Sequence of chain 1.D:
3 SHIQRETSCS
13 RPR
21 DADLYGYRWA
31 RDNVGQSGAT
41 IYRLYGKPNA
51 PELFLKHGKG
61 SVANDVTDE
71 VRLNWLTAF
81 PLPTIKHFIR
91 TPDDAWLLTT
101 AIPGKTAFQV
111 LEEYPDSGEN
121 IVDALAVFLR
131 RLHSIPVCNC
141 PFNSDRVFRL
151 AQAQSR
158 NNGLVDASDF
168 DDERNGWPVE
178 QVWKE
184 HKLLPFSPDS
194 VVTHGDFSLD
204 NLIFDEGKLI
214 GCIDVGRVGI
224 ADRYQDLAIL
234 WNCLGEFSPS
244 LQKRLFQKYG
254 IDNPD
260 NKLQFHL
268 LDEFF

Binding-site contacts:
Ligand atom C7 contacts residue GLU270 of chain 1.D at 3.6 Å.
Ligand atom C6 contacts residue PHE272 of chain 1.D at 3.2 Å (hydrophobic).
Ligand atom O5 contacts residue ASP166 of chain 1.D at 3.9 Å.
Ligand atom C1 contacts residue ASP166 of chain 1.D at 3.9 Å.
Ligand atom C11 contacts residue ASP269 of chain 1.D at 3.2 Å.
Ligand atom O11 contacts residue ASP166 of chain 1.D at 3.9 Å.
Ligand atom C7 contacts residue ASP166 of chain 1.D at 3.5 Å.
Ligand atom O13 contacts residue PHE167 of chain 1.D at 3.8 Å.
Ligand atom C10 contacts residue ASP166 of chain 1.D at 3.2 Å.
Ligand atom O14 contacts residue CYS236 of chain 1.D at 3.5 Å (h-bond).
Ligand atom N4 contacts residue ASN235 of chain 1.D at 3.9 Å.
Ligand atom C5 contacts residue PHE272 of chain 1.D at 3.6 Å (hydrophobic).
Ligand atom C7 contacts residue ASP168 of chain 1.D at 3.7 Å.
Ligand atom O14 contacts residue ASN235 of chain 1.D at 2.9 Å (h-bond).
Ligand atom O11 contacts residue ASP168 of chain 1.D at 3.4 Å (salt-bridge).
Ligand atom C15 contacts residue ASN235 of chain 1.D at 3.6 Å.
Ligand atom C15 contacts residue ASP168 of chain 1.D at 3.5 Å.
Ligand atom N3 contacts residue ASP168 of chain 1.D at 2.8 Å (salt-bridge).
Ligand atom C14 contacts residue ASP168 of chain 1.D at 3.8 Å.
Ligand atom N2 contacts residue PHE272 of chain 1.D at 2.9 Å (h-bond).
Ligand atom N4 contacts residue GLU239 of chain 1.D at 3.4 Å (salt-bridge).
Ligand atom N2 contacts residue ASP269 of chain 1.D at 2.9 Å (salt-bridge).
Ligand atom C12 contacts residue ASP269 of chain 1.D at 3.5 Å.
Ligand atom N3 contacts residue GLU270 of chain 1.D at 2.7 Å (salt-bridge).
Ligand atom O7 contacts residue ASP199 of chain 1.D at 2.6 Å (salt-bridge).
Ligand atom O10 contacts residue ASP166 of chain 1.D at 3.3 Å (salt-bridge).
Ligand atom C12 contacts residue ASP166 of chain 1.D at 3.9 Å.
Ligand atom C8 contacts residue ASP166 of chain 1.D at 3.4 Å.
Ligand atom C3 contacts residue ASP199 of chain 1.D at 3.5 Å.
Ligand atom O13 contacts residue ASP168 of chain 1.D at 3.1 Å (salt-bridge).
Ligand atom C16 contacts residue GLU239 of chain 1.D at 3.1 Å.
Ligand atom N1 contacts residue PHE272 of chain 1.D at 2.9 Å (h-bond).
Ligand atom C9 contacts residue ASP166 of chain 1.D at 3.5 Å.
Ligand atom C18 contacts residue GLU239 of chain 1.D at 3.2 Å.
Ligand atom N3 contacts residue ASP166 of chain 1.D at 2.9 Å (salt-bridge).
Ligand atom N3 contacts residue PHE167 of chain 1.D at 3.7 Å.
Ligand atom O14 contacts residue GLU239 of chain 1.D at 2.7 Å (salt-bridge).
Ligand atom N4 contacts residue ASP168 of chain 1.D at 3.9 Å.
Ligand atom O8 contacts residue PHE272 of chain 1.D at 3.9 Å.
Ligand atom C12 contacts residue GLU270 of chain 1.D at 3.5 Å.

This protein binds this small molecule.
Small molecule (SMILES): NC[C@H]1O[C@H](O[C@H]2[C@H](O)[C@@H](O[C@H]3O[C@H](CO)[C@@H](O)[C@H](N)[C@H]3O)[C@H](N)C[C@@H]2N)[C@H](O)[C@@H](O)[C@@H]1O